Sequence of chain 1.A:
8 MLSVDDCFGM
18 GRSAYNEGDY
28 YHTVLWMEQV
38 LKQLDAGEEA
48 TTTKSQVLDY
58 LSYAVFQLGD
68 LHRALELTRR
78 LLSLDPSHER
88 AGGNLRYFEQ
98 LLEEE

Binding-site contacts:
Ligand atom O contacts residue ARG87 of chain 1.A at 3.5 Å (salt-bridge).
Ligand atom C contacts residue ASN23 of chain 1.A at 3.6 Å.
Ligand atom N contacts residue TYR94 of chain 1.A at 3.7 Å.
Ligand atom C contacts residue ARG87 of chain 1.A at 3.3 Å.
Ligand atom CA contacts residue ASN91 of chain 1.A at 3.2 Å.
Ligand atom C contacts residue TYR94 of chain 1.A at 3.7 Å (hydrophobic).
Ligand atom CD contacts residue TYR22 of chain 1.A at 3.3 Å (hydrophobic).
Ligand atom C contacts residue TYR57 of chain 1.A at 3.3 Å (hydrophobic).
Ligand atom O contacts residue DMS1 of chain 1.G at 3.5 Å.
Ligand atom CA contacts residue TYR94 of chain 1.A at 3.5 Å (hydrophobic).
Ligand atom O contacts residue ARG87 of chain 1.A at 3.1 Å (salt-bridge).
Ligand atom CG contacts residue TYR57 of chain 1.A at 3.7 Å (hydrophobic).
Ligand atom N contacts residue TYR22 of chain 1.A at 3.2 Å (h-bond).
Ligand atom CA contacts residue ARG87 of chain 1.A at 3.7 Å.
Ligand atom CG contacts residue ASP56 of chain 1.A at 3.5 Å.
Ligand atom N contacts residue DMS1 of chain 1.G at 3.1 Å (h-bond).
Ligand atom CB contacts residue TYR57 of chain 1.A at 3.6 Å (hydrophobic).
Ligand atom CD contacts residue PHE63 of chain 1.A at 3.6 Å (hydrophobic).
Ligand atom CA contacts residue TYR60 of chain 1.A at 3.6 Å (hydrophobic).
Ligand atom CG contacts residue PHE63 of chain 1.A at 3.5 Å (hydrophobic).
Ligand atom C contacts residue ASN91 of chain 1.A at 3.5 Å.
Ligand atom OXT contacts residue TYR57 of chain 1.A at 2.5 Å (h-bond).
Ligand atom O contacts residue ARG19 of chain 1.A at 2.9 Å (salt-bridge).
Ligand atom CA contacts residue TYR22 of chain 1.A at 3.5 Å (hydrophobic).
Ligand atom CB contacts residue ASN91 of chain 1.A at 3.5 Å.
Ligand atom CB contacts residue PHE95 of chain 1.A at 3.7 Å (hydrophobic).
Ligand atom O contacts residue ASN23 of chain 1.A at 3.1 Å (h-bond).
Ligand atom N contacts residue ARG87 of chain 1.A at 3.5 Å (salt-bridge).
Ligand atom O contacts residue ASN91 of chain 1.A at 2.9 Å (h-bond).
Ligand atom C contacts residue TYR22 of chain 1.A at 3.4 Å (hydrophobic).
Ligand atom C contacts residue TYR22 of chain 1.A at 3.7 Å (hydrophobic).
Ligand atom CA contacts residue ASN23 of chain 1.A at 3.4 Å.
Ligand atom N contacts residue TYR60 of chain 1.A at 3.4 Å.
Ligand atom O contacts residue TYR94 of chain 1.A at 3.6 Å.
Ligand atom O contacts residue TYR22 of chain 1.A at 2.8 Å (h-bond).
Ligand atom N contacts residue ASN91 of chain 1.A at 2.8 Å (h-bond).
Ligand atom O contacts residue TYR60 of chain 1.A at 3.8 Å.
Ligand atom O contacts residue TYR57 of chain 1.A at 3.3 Å (h-bond).
Ligand atom CD contacts residue ASP56 of chain 1.A at 3.4 Å.
Ligand atom CD contacts residue TYR94 of chain 1.A at 3.7 Å (hydrophobic).

The protein below binds the small molecule below.
Small molecule (SMILES): NC(=[NH2+])NCCC[C@H](NC(=O)[C@@H]1CCCN1C(=O)CNC(=O)[C@@H]1CCCN1C(=O)[C@@H]1CCCN1)C(=O)NCC(=O)N1CCC[C@H]1C(=O)N1CCC[C@H]1C(=O)NCC(=O)O